The protein below binds the small molecule below.
Small molecule (SMILES): CNC(=O)c1cccc(-c2ccc(O[C@H]3O[C@H](CO)[C@@H](O)[C@H](O)[C@@H]3O)c(C)c2)c1

Sequence of chain 1.A:
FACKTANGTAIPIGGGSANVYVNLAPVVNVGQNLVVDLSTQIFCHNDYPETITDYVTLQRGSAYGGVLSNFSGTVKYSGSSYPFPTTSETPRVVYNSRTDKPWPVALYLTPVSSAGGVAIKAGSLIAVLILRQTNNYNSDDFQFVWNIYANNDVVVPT

Binding-site contacts:
Ligand atom O19 contacts residue PHE1 of chain 1.A at 2.8 Å (h-bond).
Ligand atom C15 contacts residue ASP54 of chain 1.A at 3.2 Å.
Ligand atom C13 contacts residue PHE1 of chain 1.A at 3.7 Å (hydrophobic).
Ligand atom N28 contacts residue TYR48 of chain 1.A at 3.7 Å.
Ligand atom O18 contacts residue ASP140 of chain 1.A at 2.8 Å (salt-bridge).
Ligand atom C12 contacts residue ASP54 of chain 1.A at 3.4 Å.
Ligand atom O16 contacts residue PHE1 of chain 1.A at 2.7 Å (h-bond).
Ligand atom C26 contacts residue TYR48 of chain 1.A at 3.4 Å (hydrophobic).
Ligand atom C24 contacts residue TYR48 of chain 1.A at 3.4 Å (hydrophobic).
Ligand atom C29 contacts residue ASP47 of chain 1.A at 3.5 Å.
Ligand atom C09 contacts residue PHE1 of chain 1.A at 3.6 Å (hydrophobic).
Ligand atom C03 contacts residue TYR48 of chain 1.A at 3.7 Å (hydrophobic).
Ligand atom O16 contacts residue ASN46 of chain 1.A at 3.3 Å (h-bond).
Ligand atom C01 contacts residue ILE52 of chain 1.A at 3.7 Å (hydrophobic).
Ligand atom C04 contacts residue TYR48 of chain 1.A at 3.5 Å (hydrophobic).
Ligand atom C02 contacts residue ILE52 of chain 1.A at 3.8 Å (hydrophobic).
Ligand atom O18 contacts residue ASN135 of chain 1.A at 3.6 Å (h-bond).
Ligand atom O17 contacts residue ASN135 of chain 1.A at 2.9 Å (h-bond).
Ligand atom O18 contacts residue GLN133 of chain 1.A at 3.0 Å (h-bond).
Ligand atom C12 contacts residue PHE1 of chain 1.A at 3.7 Å (hydrophobic).
Ligand atom C11 contacts residue ASP140 of chain 1.A at 3.3 Å.
Ligand atom O18 contacts residue PHE142 of chain 1.A at 3.7 Å.
Ligand atom O17 contacts residue ASP54 of chain 1.A at 2.5 Å (salt-bridge).
Ligand atom C29 contacts residue ARG98 of chain 1.A at 3.2 Å.
Ligand atom C01 contacts residue ASN138 of chain 1.A at 3.7 Å.
Ligand atom O17 contacts residue ILE52 of chain 1.A at 3.7 Å.
Ligand atom C25 contacts residue TYR48 of chain 1.A at 3.2 Å (hydrophobic).
Ligand atom C29 contacts residue TYR48 of chain 1.A at 3.8 Å (hydrophobic).
Ligand atom O17 contacts residue GLN133 of chain 1.A at 3.3 Å (h-bond).
Ligand atom C20 contacts residue TYR48 of chain 1.A at 3.3 Å (hydrophobic).
Ligand atom O14 contacts residue PHE1 of chain 1.A at 3.0 Å (h-bond).
Ligand atom C10 contacts residue PHE1 of chain 1.A at 3.7 Å (hydrophobic).
Ligand atom C15 contacts residue ASP47 of chain 1.A at 3.6 Å.
Ligand atom C15 contacts residue PHE1 of chain 1.A at 3.7 Å (hydrophobic).
Ligand atom O16 contacts residue ASP54 of chain 1.A at 2.6 Å (salt-bridge).
Ligand atom C15 contacts residue ASN46 of chain 1.A at 3.2 Å.
Ligand atom O27 contacts residue TYR48 of chain 1.A at 3.6 Å.
Ligand atom C12 contacts residue GLN133 of chain 1.A at 3.6 Å.
Ligand atom O19 contacts residue ILE13 of chain 1.A at 3.6 Å.
Ligand atom O16 contacts residue ASP47 of chain 1.A at 2.9 Å (salt-bridge).